The small molecule below binds the protein below.
Small molecule (SMILES): C[NH+](C)c1cc(NC(=O)CNC(C)(C)C)c(O)c2c1C[C@H]1C[C@H]3[C@H]([NH+](C)C)C(O)=C(C(N)=O)C(=O)[C@@]3(O)C(O)=C1C2=O

Sequence of chain 1.D:
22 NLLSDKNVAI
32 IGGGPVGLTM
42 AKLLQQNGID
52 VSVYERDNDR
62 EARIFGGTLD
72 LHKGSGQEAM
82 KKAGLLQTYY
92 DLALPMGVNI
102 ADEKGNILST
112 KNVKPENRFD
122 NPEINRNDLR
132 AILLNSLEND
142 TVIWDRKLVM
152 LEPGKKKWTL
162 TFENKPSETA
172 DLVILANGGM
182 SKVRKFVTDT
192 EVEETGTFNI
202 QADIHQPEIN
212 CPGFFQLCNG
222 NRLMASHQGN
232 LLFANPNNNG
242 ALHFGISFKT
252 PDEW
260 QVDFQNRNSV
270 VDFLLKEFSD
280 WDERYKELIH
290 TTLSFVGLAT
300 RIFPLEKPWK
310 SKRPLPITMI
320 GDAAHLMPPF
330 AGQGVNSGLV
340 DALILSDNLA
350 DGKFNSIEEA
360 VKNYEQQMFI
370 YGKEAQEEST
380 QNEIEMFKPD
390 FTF

Binding-site contacts:
Ligand atom C42 contacts residue GLN202 of chain 1.D at 3.1 Å.
Ligand atom C11 contacts residue ARG223 of chain 1.D at 3.7 Å.
Ligand atom O12 contacts residue ARG223 of chain 1.D at 3.5 Å (salt-bridge).
Ligand atom O1C contacts residue PRO328 of chain 1.D at 3.8 Å.
Ligand atom O12 contacts residue FAD1 of chain 1.S at 2.7 Å (h-bond).
Ligand atom O21 contacts residue GLY246 of chain 1.D at 3.3 Å (h-bond).
Ligand atom C43 contacts residue PHE329 of chain 1.D at 3.9 Å (hydrophobic).
Ligand atom O11 contacts residue ARG223 of chain 1.D at 3.3 Å (salt-bridge).
Ligand atom C3 contacts residue PHE234 of chain 1.D at 3.5 Å (hydrophobic).
Ligand atom C72 contacts residue PHE392 of chain 1.D at 3.7 Å (hydrophobic).
Ligand atom C2 contacts residue PHE234 of chain 1.D at 3.6 Å (hydrophobic).
Ligand atom C4 contacts residue PHE234 of chain 1.D at 3.5 Å (hydrophobic).
Ligand atom C41 contacts residue PRO328 of chain 1.D at 3.5 Å (hydrophobic).
Ligand atom C51 contacts residue PHE234 of chain 1.D at 3.9 Å (hydrophobic).
Ligand atom C61 contacts residue PHE329 of chain 1.D at 3.6 Å (hydrophobic).
Ligand atom C12 contacts residue FAD1 of chain 1.S at 3.6 Å.
Ligand atom O21 contacts residue PHE234 of chain 1.D at 3.4 Å (h-bond).
Ligand atom C71 contacts residue PHE329 of chain 1.D at 3.3 Å (hydrophobic).
Ligand atom C6 contacts residue PHE234 of chain 1.D at 3.5 Å (hydrophobic).
Ligand atom O1 contacts residue ARG223 of chain 1.D at 3.6 Å.
Ligand atom C43 contacts residue PRO328 of chain 1.D at 3.3 Å (hydrophobic).
Ligand atom O1C contacts residue FAD1 of chain 1.S at 2.8 Å (h-bond).
Ligand atom O21 contacts residue PHE245 of chain 1.D at 3.8 Å.
Ligand atom C21 contacts residue PHE234 of chain 1.D at 3.7 Å (hydrophobic).
Ligand atom C51 contacts residue PRO328 of chain 1.D at 3.8 Å (hydrophobic).
Ligand atom C7 contacts residue PHE329 of chain 1.D at 3.4 Å (hydrophobic).
Ligand atom O3 contacts residue GLY246 of chain 1.D at 3.2 Å.
Ligand atom C12 contacts residue ARG223 of chain 1.D at 3.9 Å.
Ligand atom C42 contacts residue SER248 of chain 1.D at 3.6 Å.
Ligand atom C42 contacts residue FAD1 of chain 1.S at 3.9 Å.
Ligand atom O3 contacts residue GLN202 of chain 1.D at 3.4 Å (h-bond).
Ligand atom O21 contacts residue HIS244 of chain 1.D at 3.7 Å.
Ligand atom N4 contacts residue FAD1 of chain 1.S at 3.8 Å.
Ligand atom C5 contacts residue PHE234 of chain 1.D at 3.2 Å (hydrophobic).
Ligand atom C71 contacts residue MET385 of chain 1.D at 3.6 Å (hydrophobic).
Ligand atom C72 contacts residue PHE329 of chain 1.D at 3.6 Å (hydrophobic).
Ligand atom O3 contacts residue PHE234 of chain 1.D at 3.4 Å.
Ligand atom O91 contacts residue ALA330 of chain 1.D at 3.7 Å.
Ligand atom C72 contacts residue MET385 of chain 1.D at 3.1 Å (hydrophobic).
Ligand atom N7 contacts residue PHE329 of chain 1.D at 3.5 Å (h-bond).